Sequence of chain 1.A:
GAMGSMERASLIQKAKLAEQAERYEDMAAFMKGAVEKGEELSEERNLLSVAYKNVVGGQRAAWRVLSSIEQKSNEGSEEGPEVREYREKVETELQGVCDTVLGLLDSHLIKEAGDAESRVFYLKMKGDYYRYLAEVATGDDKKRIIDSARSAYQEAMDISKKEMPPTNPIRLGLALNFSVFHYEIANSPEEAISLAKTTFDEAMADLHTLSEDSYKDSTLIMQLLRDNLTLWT

The small molecule below binds the protein below.
Small molecule (SMILES): CC[C@H](C)[C@H](NC(=O)[C@H](COP(=O)(O)O)NC(=O)[C@H](CC(C)C)NC(=O)[C@H](CC(N)=O)NC(=O)[C@@H](N)C(C)C)C(=O)O

Binding-site contacts:
Ligand atom CA contacts residue ASN231 of chain 1.A at 3.8 Å.
Ligand atom CD1 contacts residue ASN231 of chain 1.A at 3.4 Å.
Ligand atom O contacts residue LEU179 of chain 1.A at 3.6 Å.
Ligand atom OG contacts residue MG1 of chain 1.I at 3.2 Å.
Ligand atom O contacts residue LYS127 of chain 1.A at 2.9 Å (salt-bridge).
Ligand atom ND2 contacts residue TYR186 of chain 1.A at 3.8 Å.
Ligand atom P contacts residue TYR135 of chain 1.A at 3.8 Å.
Ligand atom C contacts residue LYS127 of chain 1.A at 3.8 Å.
Ligand atom CD1 contacts residue LYS54 of chain 1.A at 3.8 Å.
Ligand atom N contacts residue ASN180 of chain 1.A at 3.0 Å (h-bond).
Ligand atom ND2 contacts residue GLU187 of chain 1.A at 2.5 Å (salt-bridge).
Ligand atom CB contacts residue ASN231 of chain 1.A at 3.5 Å.
Ligand atom CA contacts residue LYS54 of chain 1.A at 3.7 Å.
Ligand atom O1P contacts residue ARG61 of chain 1.A at 2.5 Å (salt-bridge).
Ligand atom O contacts residue ASN231 of chain 1.A at 3.1 Å (h-bond).
Ligand atom C contacts residue LEU179 of chain 1.A at 3.8 Å (hydrophobic).
Ligand atom C contacts residue LYS54 of chain 1.A at 3.5 Å.
Ligand atom CA contacts residue ASN180 of chain 1.A at 3.4 Å.
Ligand atom N contacts residue LEU179 of chain 1.A at 3.8 Å.
Ligand atom O contacts residue VAL183 of chain 1.A at 3.3 Å.
Ligand atom CG contacts residue TRP235 of chain 1.A at 3.8 Å (hydrophobic).
Ligand atom O3P contacts residue ARG134 of chain 1.A at 2.9 Å (salt-bridge).
Ligand atom CA contacts residue LEU179 of chain 1.A at 3.9 Å (hydrophobic).
Ligand atom O2P contacts residue ARG61 of chain 1.A at 2.9 Å (salt-bridge).
Ligand atom O3P contacts residue TYR135 of chain 1.A at 2.6 Å (h-bond).
Ligand atom O2P contacts residue ARG134 of chain 1.A at 2.8 Å (salt-bridge).
Ligand atom N contacts residue ASN231 of chain 1.A at 3.0 Å (h-bond).
Ligand atom OXT contacts residue LYS54 of chain 1.A at 2.7 Å (salt-bridge).
Ligand atom CG contacts residue GLU187 of chain 1.A at 3.5 Å.
Ligand atom CB contacts residue GLU187 of chain 1.A at 3.8 Å.
Ligand atom P contacts residue ARG61 of chain 1.A at 3.6 Å.
Ligand atom O contacts residue LEU234 of chain 1.A at 3.2 Å.
Ligand atom P contacts residue MG1 of chain 1.I at 3.3 Å.
Ligand atom CG2 contacts residue GLY176 of chain 1.A at 3.6 Å.
Ligand atom C contacts residue ASN180 of chain 1.A at 3.7 Å.
Ligand atom O1P contacts residue MG1 of chain 1.I at 2.3 Å.
Ligand atom O contacts residue ASN180 of chain 1.A at 2.9 Å (h-bond).
Ligand atom CD1 contacts residue ASP230 of chain 1.A at 3.6 Å.
Ligand atom CB contacts residue ASN180 of chain 1.A at 3.4 Å.
Ligand atom OD1 contacts residue TRP235 of chain 1.A at 2.8 Å (h-bond).